Binding-site contacts:
Ligand atom C5 contacts residue ASN165 of chain 2.A at 3.4 Å.
Ligand atom C5 contacts residue THR167 of chain 2.A at 4.1 Å.
Ligand atom N2 contacts residue SER219 of chain 2.E at 3.6 Å.
Ligand atom O5 contacts residue ASN165 of chain 2.A at 3.0 Å (h-bond).
Ligand atom C4 contacts residue NDG1 of chain 2.X at 2.7 Å.
Ligand atom C3 contacts residue ASN165 of chain 2.A at 4.0 Å.
Ligand atom O6 contacts residue NDG1 of chain 2.X at 3.1 Å (h-bond).
Ligand atom C5 contacts residue NDG1 of chain 2.X at 3.3 Å.
Ligand atom C1 contacts residue ASN165 of chain 2.A at 2.2 Å.
Ligand atom C4 contacts residue ASN165 of chain 2.A at 4.2 Å.
Ligand atom C3 contacts residue SER219 of chain 2.E at 3.9 Å.
Ligand atom C2 contacts residue NDG1 of chain 2.X at 4.1 Å.
Ligand atom C6 contacts residue THR167 of chain 2.A at 3.0 Å.
Ligand atom N2 contacts residue ASN165 of chain 2.A at 3.4 Å (h-bond).
Ligand atom C6 contacts residue NDG1 of chain 2.X at 3.0 Å.
Ligand atom O4 contacts residue NDG1 of chain 2.X at 3.2 Å.
Ligand atom C7 contacts residue SER219 of chain 2.E at 4.4 Å.
Ligand atom O6 contacts residue THR167 of chain 2.A at 2.5 Å (h-bond).
Ligand atom C2 contacts residue ASN165 of chain 2.A at 3.4 Å.
Ligand atom O3 contacts residue TRP222 of chain 2.E at 4.2 Å.
Ligand atom O1 contacts residue ASN165 of chain 2.A at 2.5 Å (h-bond).
Ligand atom C3 contacts residue NDG1 of chain 2.X at 3.2 Å.
Ligand atom O4 contacts residue TRP222 of chain 2.E at 4.1 Å.
Ligand atom O4 contacts residue SER219 of chain 2.E at 4.0 Å.
Ligand atom O3 contacts residue NDG1 of chain 2.X at 2.6 Å (h-bond).
Ligand atom O5 contacts residue NDG1 of chain 2.X at 4.0 Å.
Ligand atom C8 contacts residue SER219 of chain 2.E at 4.3 Å.
Ligand atom O4 contacts residue ARG220 of chain 2.E at 4.1 Å.
Ligand atom C2 contacts residue SER219 of chain 2.E at 4.3 Å.
Ligand atom O5 contacts residue THR167 of chain 2.A at 4.3 Å.

The small molecule below binds the protein below.
Small molecule (SMILES): CC(=O)N[C@@H]1[C@@H](O)[C@H](O)[C@@H](CO)O[C@H]1O

Sequence of chain 2.E:
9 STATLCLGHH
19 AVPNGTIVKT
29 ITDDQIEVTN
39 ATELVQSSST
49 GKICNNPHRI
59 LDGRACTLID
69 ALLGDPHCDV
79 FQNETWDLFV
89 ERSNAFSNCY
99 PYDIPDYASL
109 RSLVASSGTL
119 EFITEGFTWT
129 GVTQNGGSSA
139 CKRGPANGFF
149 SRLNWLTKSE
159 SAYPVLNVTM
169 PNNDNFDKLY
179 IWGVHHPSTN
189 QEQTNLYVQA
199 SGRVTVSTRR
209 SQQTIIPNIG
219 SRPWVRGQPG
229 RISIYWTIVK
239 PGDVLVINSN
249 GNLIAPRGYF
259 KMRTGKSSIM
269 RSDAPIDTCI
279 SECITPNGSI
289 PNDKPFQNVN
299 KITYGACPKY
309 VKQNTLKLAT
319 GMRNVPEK

Sequence of chain 2.A:
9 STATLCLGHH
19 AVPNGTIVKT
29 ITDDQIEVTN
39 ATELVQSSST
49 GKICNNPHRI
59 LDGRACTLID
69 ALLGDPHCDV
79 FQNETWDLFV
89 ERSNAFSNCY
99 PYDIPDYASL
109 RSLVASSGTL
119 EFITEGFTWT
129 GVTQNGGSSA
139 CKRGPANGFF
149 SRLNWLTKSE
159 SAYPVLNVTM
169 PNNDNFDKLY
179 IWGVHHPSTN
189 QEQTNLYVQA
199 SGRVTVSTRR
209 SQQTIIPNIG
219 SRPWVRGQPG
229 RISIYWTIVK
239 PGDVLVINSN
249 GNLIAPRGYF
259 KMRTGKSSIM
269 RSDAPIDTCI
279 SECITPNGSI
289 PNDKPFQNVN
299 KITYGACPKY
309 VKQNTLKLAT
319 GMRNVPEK